Sequence of chain 1.A:
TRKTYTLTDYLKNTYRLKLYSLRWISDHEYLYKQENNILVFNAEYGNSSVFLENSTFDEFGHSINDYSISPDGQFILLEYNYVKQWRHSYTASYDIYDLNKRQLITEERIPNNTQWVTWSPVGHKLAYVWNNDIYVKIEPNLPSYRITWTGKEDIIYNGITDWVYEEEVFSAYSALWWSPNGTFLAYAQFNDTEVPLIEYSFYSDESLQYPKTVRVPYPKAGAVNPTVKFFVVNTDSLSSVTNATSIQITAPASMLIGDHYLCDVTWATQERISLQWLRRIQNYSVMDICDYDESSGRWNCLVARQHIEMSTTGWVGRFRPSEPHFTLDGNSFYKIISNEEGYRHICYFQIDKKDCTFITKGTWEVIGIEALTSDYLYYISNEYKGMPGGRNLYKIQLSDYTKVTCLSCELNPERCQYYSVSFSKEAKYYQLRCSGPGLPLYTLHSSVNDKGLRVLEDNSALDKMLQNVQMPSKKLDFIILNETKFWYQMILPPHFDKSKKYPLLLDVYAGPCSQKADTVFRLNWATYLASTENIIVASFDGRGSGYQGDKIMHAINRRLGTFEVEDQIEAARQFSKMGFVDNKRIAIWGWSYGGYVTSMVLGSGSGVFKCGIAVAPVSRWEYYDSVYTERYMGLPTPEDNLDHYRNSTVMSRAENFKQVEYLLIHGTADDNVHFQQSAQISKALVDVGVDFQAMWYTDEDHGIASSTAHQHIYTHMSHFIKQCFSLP

Binding-site contacts:
Ligand atom N2 contacts residue ASN47 of chain 1.A at 3.0 Å (h-bond).
Ligand atom C7 contacts residue GLU29 of chain 1.A at 4.4 Å.
Ligand atom O7 contacts residue ASN47 of chain 1.A at 3.2 Å (h-bond).
Ligand atom C7 contacts residue VAL40 of chain 1.A at 4.4 Å (hydrophobic).
Ligand atom C7 contacts residue SER48 of chain 1.A at 4.1 Å.
Ligand atom C4 contacts residue ASN47 of chain 1.A at 4.1 Å.
Ligand atom C8 contacts residue ASN42 of chain 1.A at 4.2 Å.
Ligand atom O7 contacts residue SER48 of chain 1.A at 3.2 Å.
Ligand atom C8 contacts residue SER48 of chain 1.A at 4.0 Å.
Ligand atom C8 contacts residue VAL40 of chain 1.A at 3.3 Å (hydrophobic).
Ligand atom C8 contacts residue GLU29 of chain 1.A at 3.5 Å.
Ligand atom C1 contacts residue ASN42 of chain 1.A at 4.1 Å.
Ligand atom C1 contacts residue ASN47 of chain 1.A at 1.4 Å.
Ligand atom N2 contacts residue GLU29 of chain 1.A at 4.2 Å.
Ligand atom C5 contacts residue ASN47 of chain 1.A at 3.7 Å.
Ligand atom N2 contacts residue ASN42 of chain 1.A at 4.0 Å.
Ligand atom C8 contacts residue SER49 of chain 1.A at 4.1 Å.
Ligand atom C8 contacts residue ASN47 of chain 1.A at 4.0 Å.
Ligand atom C2 contacts residue ASN47 of chain 1.A at 2.5 Å.
Ligand atom O7 contacts residue SER49 of chain 1.A at 2.9 Å (h-bond).
Ligand atom C7 contacts residue ASN42 of chain 1.A at 4.5 Å.
Ligand atom O5 contacts residue ASN47 of chain 1.A at 2.4 Å (h-bond).
Ligand atom C3 contacts residue ASN47 of chain 1.A at 3.8 Å.
Ligand atom C8 contacts residue PHE41 of chain 1.A at 4.3 Å (hydrophobic).
Ligand atom C7 contacts residue ASN47 of chain 1.A at 3.3 Å.
Ligand atom C7 contacts residue SER49 of chain 1.A at 3.7 Å.

A protein and the small-molecule ligand that binds it are described below.
Small molecule (SMILES): CC(=O)N[C@H]1[C@@H](O[C@H]2[C@H](O)[C@@H](NC(C)=O)CO[C@@H]2CO)O[C@H](CO)[C@@H](O)[C@@H]1O